Binding-site contacts:
Ligand atom C01 contacts residue LYS127 of chain 1.A at 1.4 Å.
Ligand atom C10 contacts residue ILE224 of chain 1.A at 4.5 Å (hydrophobic).
Ligand atom C03 contacts residue ILE8 of chain 1.B at 3.5 Å (hydrophobic).
Ligand atom C06 contacts residue ILE224 of chain 1.A at 4.0 Å (hydrophobic).
Ligand atom C16 contacts residue ILE8 of chain 1.B at 4.0 Å (hydrophobic).
Ligand atom C16 contacts residue LYS127 of chain 1.A at 4.2 Å.
Ligand atom C05 contacts residue ILE224 of chain 1.A at 4.3 Å (hydrophobic).
Ligand atom O15 contacts residue PRO172 of chain 1.A at 3.9 Å.
Ligand atom C04 contacts residue ILE8 of chain 1.B at 3.8 Å (hydrophobic).
Ligand atom C02 contacts residue ILE8 of chain 1.B at 4.0 Å (hydrophobic).
Ligand atom C17 contacts residue GLY176 of chain 1.A at 3.9 Å.
Ligand atom C16 contacts residue ILE173 of chain 1.A at 4.4 Å (hydrophobic).
Ligand atom C17 contacts residue ILE173 of chain 1.A at 4.0 Å (hydrophobic).
Ligand atom C16 contacts residue ILE224 of chain 1.A at 3.8 Å (hydrophobic).
Ligand atom C16 contacts residue PRO172 of chain 1.A at 3.3 Å (hydrophobic).
Ligand atom C11 contacts residue LEU223 of chain 1.A at 4.0 Å (hydrophobic).
Ligand atom O15 contacts residue ILE224 of chain 1.A at 3.7 Å.
Ligand atom O12 contacts residue LEU223 of chain 1.A at 3.5 Å.
Ligand atom C05 contacts residue ILE8 of chain 1.B at 4.0 Å (hydrophobic).
Ligand atom C17 contacts residue PRO172 of chain 1.A at 3.4 Å (hydrophobic).
Ligand atom C13 contacts residue LEU223 of chain 1.A at 4.5 Å (hydrophobic).
Ligand atom C17 contacts residue LYS127 of chain 1.A at 2.9 Å.
Ligand atom C02 contacts residue GLY176 of chain 1.A at 4.5 Å.
Ligand atom C17 contacts residue ILE8 of chain 1.B at 4.1 Å (hydrophobic).
Ligand atom C02 contacts residue LYS127 of chain 1.A at 2.4 Å.
Ligand atom C03 contacts residue LYS127 of chain 1.A at 3.5 Å.

Sequence of chain 1.B:
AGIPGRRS

The small molecule below binds the protein below.
Small molecule (SMILES): O=Cc1ccc(C(=O)NCC2CCOCC2)cc1

Sequence of chain 1.A:
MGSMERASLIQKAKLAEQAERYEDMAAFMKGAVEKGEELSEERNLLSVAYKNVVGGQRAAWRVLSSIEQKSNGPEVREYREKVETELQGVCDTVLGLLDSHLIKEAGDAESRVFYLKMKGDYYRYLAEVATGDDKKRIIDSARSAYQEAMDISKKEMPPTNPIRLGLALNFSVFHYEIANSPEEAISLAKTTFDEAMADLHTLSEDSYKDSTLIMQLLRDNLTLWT